A small-molecule ligand and the protein it binds are described below.
Small molecule (SMILES): CC(=O)N[C@@H]1[C@@H](O)[C@H](O)[C@@H](CO)O[C@H]1O

Sequence of chain 1.D:
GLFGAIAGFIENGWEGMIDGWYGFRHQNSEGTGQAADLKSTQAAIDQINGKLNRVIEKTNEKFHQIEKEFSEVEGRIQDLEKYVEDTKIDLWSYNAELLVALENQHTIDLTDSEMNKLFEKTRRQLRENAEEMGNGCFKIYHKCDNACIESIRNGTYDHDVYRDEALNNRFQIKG

Sequence of chain 1.C:
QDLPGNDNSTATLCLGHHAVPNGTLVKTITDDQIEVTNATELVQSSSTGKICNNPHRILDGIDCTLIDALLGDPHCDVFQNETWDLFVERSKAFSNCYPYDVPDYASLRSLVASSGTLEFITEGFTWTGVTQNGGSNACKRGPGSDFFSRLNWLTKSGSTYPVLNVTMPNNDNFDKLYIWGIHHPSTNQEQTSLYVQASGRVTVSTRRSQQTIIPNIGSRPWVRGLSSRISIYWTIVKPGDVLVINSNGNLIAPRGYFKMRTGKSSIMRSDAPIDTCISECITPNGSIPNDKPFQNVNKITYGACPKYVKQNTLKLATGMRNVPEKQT

Binding-site contacts:
Ligand atom C3 contacts residue ASN38 of chain 1.C at 3.7 Å.
Ligand atom C1 contacts residue ASN38 of chain 1.C at 1.4 Å.
Ligand atom C1 contacts residue ALA39 of chain 1.C at 4.3 Å (hydrophobic).
Ligand atom O5 contacts residue THR318 of chain 1.C at 3.0 Å (h-bond).
Ligand atom C7 contacts residue ASN38 of chain 1.C at 3.5 Å.
Ligand atom C2 contacts residue ASN38 of chain 1.C at 2.4 Å.
Ligand atom C1 contacts residue THR318 of chain 1.C at 3.7 Å.
Ligand atom O5 contacts residue ASN38 of chain 1.C at 2.3 Å (h-bond).
Ligand atom O7 contacts residue ASN38 of chain 1.C at 3.9 Å.
Ligand atom O6 contacts residue THR318 of chain 1.C at 3.8 Å.
Ligand atom C6 contacts residue LEU52 of chain 1.D at 3.5 Å (hydrophobic).
Ligand atom C6 contacts residue THR318 of chain 1.C at 4.0 Å.
Ligand atom O5 contacts residue ALA39 of chain 1.C at 4.4 Å.
Ligand atom N2 contacts residue ASN38 of chain 1.C at 2.8 Å (h-bond).
Ligand atom C5 contacts residue THR318 of chain 1.C at 4.1 Å.
Ligand atom C6 contacts residue THR40 of chain 1.C at 4.2 Å.
Ligand atom C4 contacts residue ASN38 of chain 1.C at 4.2 Å.
Ligand atom O6 contacts residue ASN49 of chain 1.D at 4.3 Å.
Ligand atom O6 contacts residue LEU52 of chain 1.D at 3.3 Å.
Ligand atom C5 contacts residue THR40 of chain 1.C at 4.5 Å.
Ligand atom C5 contacts residue ASN38 of chain 1.C at 3.6 Å.